Binding-site contacts:
Ligand atom N2 contacts residue ARG109 of chain 1.B at 4.4 Å.
Ligand atom C1 contacts residue ASN112 of chain 1.B at 1.5 Å.
Ligand atom C7 contacts residue ASN112 of chain 1.B at 3.6 Å.
Ligand atom O5 contacts residue ASN112 of chain 1.B at 2.4 Å (h-bond).
Ligand atom C8 contacts residue ASN112 of chain 1.B at 4.4 Å.
Ligand atom O7 contacts residue ASN112 of chain 1.B at 3.8 Å.
Ligand atom C8 contacts residue PRO111 of chain 1.B at 4.2 Å (hydrophobic).
Ligand atom C8 contacts residue ARG109 of chain 1.B at 3.5 Å.
Ligand atom C5 contacts residue ASN112 of chain 1.B at 3.7 Å.
Ligand atom C4 contacts residue ASN112 of chain 1.B at 4.4 Å.
Ligand atom C2 contacts residue ASN112 of chain 1.B at 2.6 Å.
Ligand atom N2 contacts residue ASN112 of chain 1.B at 3.1 Å (h-bond).
Ligand atom C3 contacts residue ASN112 of chain 1.B at 4.0 Å.
Ligand atom C8 contacts residue ILE110 of chain 1.B at 3.4 Å (hydrophobic).

A protein and the small-molecule ligand that binds it are described below.
Small molecule (SMILES): CC(=O)N[C@@H]1[C@@H](O)[C@H](O)[C@@H](CO)O[C@H]1O

Sequence of chain 1.B:
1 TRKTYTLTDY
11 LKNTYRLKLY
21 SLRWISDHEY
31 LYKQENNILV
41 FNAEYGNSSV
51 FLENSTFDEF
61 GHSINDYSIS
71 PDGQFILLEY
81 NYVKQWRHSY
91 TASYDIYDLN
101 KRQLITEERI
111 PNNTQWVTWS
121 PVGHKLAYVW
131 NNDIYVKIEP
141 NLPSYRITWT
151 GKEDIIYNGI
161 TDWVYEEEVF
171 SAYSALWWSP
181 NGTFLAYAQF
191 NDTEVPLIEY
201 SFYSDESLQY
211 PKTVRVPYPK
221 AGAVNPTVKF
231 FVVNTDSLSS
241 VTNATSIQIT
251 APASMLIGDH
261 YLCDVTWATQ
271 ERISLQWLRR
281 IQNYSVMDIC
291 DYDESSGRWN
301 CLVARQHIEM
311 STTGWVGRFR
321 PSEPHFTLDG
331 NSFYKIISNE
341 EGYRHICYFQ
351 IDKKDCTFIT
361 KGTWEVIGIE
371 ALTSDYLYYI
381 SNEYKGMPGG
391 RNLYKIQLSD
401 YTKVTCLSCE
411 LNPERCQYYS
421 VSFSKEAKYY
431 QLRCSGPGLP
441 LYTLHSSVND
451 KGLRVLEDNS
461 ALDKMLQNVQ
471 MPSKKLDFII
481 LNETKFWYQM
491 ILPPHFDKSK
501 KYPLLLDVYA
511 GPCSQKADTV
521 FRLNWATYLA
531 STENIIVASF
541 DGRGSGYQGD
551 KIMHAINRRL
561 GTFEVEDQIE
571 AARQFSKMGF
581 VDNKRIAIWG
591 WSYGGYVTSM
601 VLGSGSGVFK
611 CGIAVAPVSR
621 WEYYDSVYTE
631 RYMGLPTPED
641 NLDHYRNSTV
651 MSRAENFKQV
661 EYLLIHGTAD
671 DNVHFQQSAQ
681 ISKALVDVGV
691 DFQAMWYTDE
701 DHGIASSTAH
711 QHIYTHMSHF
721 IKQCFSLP